Sequence of chain 38.E:
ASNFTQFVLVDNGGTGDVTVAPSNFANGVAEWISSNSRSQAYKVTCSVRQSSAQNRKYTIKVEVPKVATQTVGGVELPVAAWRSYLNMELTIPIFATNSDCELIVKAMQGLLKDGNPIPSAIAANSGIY

Sequence of chain 12.E:
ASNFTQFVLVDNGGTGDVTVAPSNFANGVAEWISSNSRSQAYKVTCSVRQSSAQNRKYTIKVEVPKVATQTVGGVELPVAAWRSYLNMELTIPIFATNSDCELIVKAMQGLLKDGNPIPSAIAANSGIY

This small molecule binds to this protein.
Small molecule (SMILES): N=c1ccn([C@@H]2O[C@H](CO[P](=O)(O)O[C@H]3[C@@H](O)[C@H](n4cnc5c(N)ncnc54)O[C@@H]3CO[P](=O)(O)O[C@H]3[C@@H](O)[C@H](n4ccc(N)nc4=O)O[C@@H]3CO[P](=O)(O)O[C@H]3[C@@H](O)[C@H](n4ccc(=O)[nH]c4=O)O[C@@H]3CO[P](=O)(O)O[C@H]3[C@@H](O)[C@H](n4cnc5c(N)ncnc54)O[C@@H]3CO[P](=O)(O)O[C@H]3[C@@H](O)[C@H](n4cnc5c(=O)nc(N)[nH]c54)O[C@@H]3CO[P](=O)(O)O[C@H]3[C@@H](O)[C@H](n4cnc5c(=O)nc(N)[nH]c54)O[C@@H]3CO)[C@@H](O[P](=O)(O)OC[C@H]3O[C@@H](n4ccc(N)nc4=O)[C@H](O)[C@@H]3O)[C@H]2O)c(=O)[nH]1

Binding-site contacts:
Ligand atom OP2 contacts residue ASN55 of chain 38.E at 3.4 Å (h-bond).
Ligand atom P contacts residue SER51 of chain 38.E at 3.5 Å.
Ligand atom OP1 contacts residue SER51 of chain 38.E at 2.9 Å (h-bond).
Ligand atom C4 contacts residue TYR85 of chain 12.E at 3.6 Å (hydrophobic).
Ligand atom OP1 contacts residue ARG49 of chain 38.E at 2.5 Å (salt-bridge).
Ligand atom N7 contacts residue LYS61 of chain 12.E at 3.3 Å.
Ligand atom N6 contacts residue THR59 of chain 12.E at 2.8 Å (h-bond).
Ligand atom O2' contacts residue GLU63 of chain 12.E at 3.2 Å (salt-bridge).
Ligand atom C8 contacts residue LYS61 of chain 12.E at 3.4 Å.
Ligand atom OP2 contacts residue SER51 of chain 38.E at 3.4 Å (h-bond).
Ligand atom OP2 contacts residue LYS57 of chain 38.E at 2.6 Å (salt-bridge).
Ligand atom C2' contacts residue GLU63 of chain 12.E at 3.5 Å.
Ligand atom N7 contacts residue THR45 of chain 12.E at 2.6 Å (h-bond).
Ligand atom OP2 contacts residue LYS43 of chain 12.E at 2.7 Å (salt-bridge).
Ligand atom N6 contacts residue THR45 of chain 12.E at 2.7 Å (h-bond).
Ligand atom OP1 contacts residue ASN55 of chain 38.E at 2.8 Å (h-bond).
Ligand atom N1 contacts residue TYR85 of chain 12.E at 3.5 Å.
Ligand atom C5' contacts residue SER51 of chain 38.E at 3.3 Å.
Ligand atom C3' contacts residue TYR85 of chain 12.E at 3.4 Å (hydrophobic).
Ligand atom O2 contacts residue ASN87 of chain 12.E at 3.3 Å (h-bond).
Ligand atom OP1 contacts residue SER51 of chain 38.E at 3.5 Å.
Ligand atom N3 contacts residue TYR85 of chain 12.E at 3.5 Å.
Ligand atom C2 contacts residue SER47 of chain 12.E at 3.2 Å.
Ligand atom C5' contacts residue TYR85 of chain 12.E at 2.9 Å (hydrophobic).
Ligand atom OP2 contacts residue ARG49 of chain 38.E at 2.3 Å (salt-bridge).
Ligand atom P contacts residue ARG49 of chain 38.E at 3.0 Å.
Ligand atom N6 contacts residue CYS46 of chain 12.E at 3.3 Å (h-bond).
Ligand atom N9 contacts residue LYS61 of chain 12.E at 3.3 Å (salt-bridge).
Ligand atom O3' contacts residue SER51 of chain 38.E at 3.3 Å (h-bond).
Ligand atom C4' contacts residue TYR85 of chain 12.E at 3.2 Å (hydrophobic).
Ligand atom OP1 contacts residue SER52 of chain 38.E at 3.2 Å.
Ligand atom C5' contacts residue ARG49 of chain 38.E at 3.5 Å.
Ligand atom N1 contacts residue SER47 of chain 12.E at 2.9 Å (h-bond).
Ligand atom OP2 contacts residue TYR85 of chain 12.E at 2.6 Å (h-bond).
Ligand atom C6 contacts residue THR45 of chain 12.E at 3.3 Å.
Ligand atom O4' contacts residue LYS61 of chain 12.E at 2.8 Å (salt-bridge).
Ligand atom O3' contacts residue ARG49 of chain 38.E at 3.4 Å (salt-bridge).
Ligand atom C2' contacts residue TYR85 of chain 12.E at 3.4 Å (hydrophobic).
Ligand atom C5 contacts residue THR45 of chain 12.E at 3.2 Å.
Ligand atom O2' contacts residue TYR85 of chain 12.E at 3.4 Å.